The protein below binds the small molecule below.
Small molecule (SMILES): OCC[C@H]1C[C@@H]1c1cncc(OC[C@@H]2CCN2)c1

Sequence of chain 1.A:
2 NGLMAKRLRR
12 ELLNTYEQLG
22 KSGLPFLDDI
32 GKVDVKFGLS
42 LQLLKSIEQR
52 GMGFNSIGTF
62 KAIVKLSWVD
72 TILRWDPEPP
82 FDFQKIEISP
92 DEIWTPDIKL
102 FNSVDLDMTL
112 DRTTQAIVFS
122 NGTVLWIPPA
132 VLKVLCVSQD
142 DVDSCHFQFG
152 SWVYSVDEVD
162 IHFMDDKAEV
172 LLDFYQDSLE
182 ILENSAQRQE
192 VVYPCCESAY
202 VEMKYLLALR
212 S

Sequence of chain 1.E:
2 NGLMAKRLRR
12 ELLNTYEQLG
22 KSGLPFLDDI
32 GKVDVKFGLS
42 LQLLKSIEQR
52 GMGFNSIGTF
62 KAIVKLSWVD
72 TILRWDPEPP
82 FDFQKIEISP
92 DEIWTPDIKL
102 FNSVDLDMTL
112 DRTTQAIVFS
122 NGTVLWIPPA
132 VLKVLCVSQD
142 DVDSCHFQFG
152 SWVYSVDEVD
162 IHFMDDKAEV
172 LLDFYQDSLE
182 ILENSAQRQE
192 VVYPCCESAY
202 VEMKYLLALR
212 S

Binding-site contacts:
Ligand atom C16 contacts residue TRP153 of chain 1.E at 3.7 Å (hydrophobic).
Ligand atom C15 contacts residue PHE175 of chain 1.A at 4.1 Å (hydrophobic).
Ligand atom C18 contacts residue CYS197 of chain 1.E at 3.6 Å (hydrophobic).
Ligand atom C11 contacts residue TRP153 of chain 1.E at 3.4 Å (hydrophobic).
Ligand atom O01 contacts residue GLU198 of chain 1.E at 3.3 Å.
Ligand atom O12 contacts residue TRP153 of chain 1.E at 3.2 Å (h-bond).
Ligand atom C16 contacts residue PHE102 of chain 1.E at 4.1 Å (hydrophobic).
Ligand atom C05 contacts residue ILE118 of chain 1.A at 3.6 Å (hydrophobic).
Ligand atom C02 contacts residue NAG2 of chain 1.F at 3.6 Å.
Ligand atom C18 contacts residue TYR201 of chain 1.E at 3.9 Å (hydrophobic).
Ligand atom N09 contacts residue VAL154 of chain 1.E at 3.7 Å.
Ligand atom C06 contacts residue TYR201 of chain 1.E at 4.0 Å (hydrophobic).
Ligand atom C13 contacts residue TRP153 of chain 1.E at 3.2 Å (hydrophobic).
Ligand atom O12 contacts residue CYS197 of chain 1.E at 3.9 Å.
Ligand atom C10 contacts residue VAL154 of chain 1.E at 4.1 Å (hydrophobic).
Ligand atom C05 contacts residue VAL154 of chain 1.E at 3.6 Å (hydrophobic).
Ligand atom C14 contacts residue TYR201 of chain 1.E at 4.0 Å (hydrophobic).
Ligand atom C13 contacts residue TYR201 of chain 1.E at 3.6 Å (hydrophobic).
Ligand atom C10 contacts residue TRP153 of chain 1.E at 3.5 Å (hydrophobic).
Ligand atom C15 contacts residue TYR194 of chain 1.E at 4.0 Å (hydrophobic).
Ligand atom C08 contacts residue ILE118 of chain 1.A at 3.7 Å (hydrophobic).
Ligand atom C14 contacts residue TYR194 of chain 1.E at 3.7 Å (hydrophobic).
Ligand atom O01 contacts residue NAG2 of chain 1.F at 3.6 Å.
Ligand atom C04 contacts residue TYR201 of chain 1.E at 3.6 Å (hydrophobic).
Ligand atom C02 contacts residue PHE120 of chain 1.A at 3.8 Å (hydrophobic).
Ligand atom C05 contacts residue TYR201 of chain 1.E at 3.8 Å (hydrophobic).
Ligand atom C11 contacts residue CYS197 of chain 1.E at 4.0 Å (hydrophobic).
Ligand atom N17 contacts residue TRP153 of chain 1.E at 2.9 Å (h-bond).
Ligand atom N09 contacts residue ILE128 of chain 1.A at 4.0 Å.
Ligand atom C10 contacts residue ILE128 of chain 1.A at 3.9 Å (hydrophobic).
Ligand atom N17 contacts residue SER152 of chain 1.E at 4.0 Å.
Ligand atom C18 contacts residue TRP153 of chain 1.E at 4.1 Å (hydrophobic).
Ligand atom C14 contacts residue TRP153 of chain 1.E at 3.7 Å (hydrophobic).
Ligand atom N09 contacts residue TRP153 of chain 1.E at 4.1 Å.
Ligand atom C03 contacts residue PHE120 of chain 1.A at 3.9 Å (hydrophobic).
Ligand atom C08 contacts residue VAL154 of chain 1.E at 4.1 Å (hydrophobic).
Ligand atom C06 contacts residue ILE118 of chain 1.A at 4.0 Å (hydrophobic).
Ligand atom N17 contacts residue TYR201 of chain 1.E at 3.9 Å.
Ligand atom O01 contacts residue CYS197 of chain 1.E at 4.1 Å.
Ligand atom C13 contacts residue CYS197 of chain 1.E at 3.8 Å (hydrophobic).